Sequence of chain 1.A:
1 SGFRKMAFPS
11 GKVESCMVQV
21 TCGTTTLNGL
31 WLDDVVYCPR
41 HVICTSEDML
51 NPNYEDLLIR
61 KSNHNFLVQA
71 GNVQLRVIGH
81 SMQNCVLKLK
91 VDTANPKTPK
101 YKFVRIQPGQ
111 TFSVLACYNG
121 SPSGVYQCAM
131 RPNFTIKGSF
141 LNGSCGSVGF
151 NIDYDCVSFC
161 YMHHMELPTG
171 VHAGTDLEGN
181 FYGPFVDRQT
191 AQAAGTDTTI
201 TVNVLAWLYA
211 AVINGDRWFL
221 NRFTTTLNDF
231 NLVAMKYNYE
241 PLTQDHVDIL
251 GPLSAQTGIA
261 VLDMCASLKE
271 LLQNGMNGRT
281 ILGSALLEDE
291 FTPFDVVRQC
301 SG

Sequence of chain 1.B:
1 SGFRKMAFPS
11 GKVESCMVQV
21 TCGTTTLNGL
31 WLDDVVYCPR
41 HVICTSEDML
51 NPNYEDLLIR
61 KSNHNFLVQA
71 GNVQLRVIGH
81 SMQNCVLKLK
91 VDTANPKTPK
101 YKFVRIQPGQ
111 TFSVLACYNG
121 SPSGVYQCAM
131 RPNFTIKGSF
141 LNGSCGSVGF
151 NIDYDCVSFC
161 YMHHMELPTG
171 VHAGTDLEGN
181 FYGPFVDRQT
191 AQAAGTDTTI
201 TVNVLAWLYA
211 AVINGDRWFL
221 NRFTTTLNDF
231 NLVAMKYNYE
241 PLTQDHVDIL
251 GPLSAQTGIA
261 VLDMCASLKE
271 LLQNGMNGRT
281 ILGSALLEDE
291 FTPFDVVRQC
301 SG

This protein binds this small molecule.
Small molecule (SMILES): [H]/N=C/[C@H](C[C@@H]1CCNC1=O)NC(=O)[C@@H]1[C@@H]2[C@H](CN1C(=O)[C@@H](NC(=O)C(F)(F)F)C(C)(C)C)C2(C)C

Binding-site contacts:
Ligand atom C21 contacts residue MET165 of chain 1.B at 3.7 Å (hydrophobic).
Ligand atom C6 contacts residue ASN142 of chain 1.B at 3.5 Å.
Ligand atom F3 contacts residue GLU166 of chain 1.B at 3.5 Å.
Ligand atom N2 contacts residue PHE140 of chain 1.B at 3.3 Å (h-bond).
Ligand atom C3 contacts residue CYS145 of chain 1.B at 1.7 Å (hydrophobic).
Ligand atom O1 contacts residue HIS172 of chain 1.B at 3.5 Å.
Ligand atom O4 contacts residue ARG188 of chain 1.B at 3.6 Å.
Ligand atom C4 contacts residue CYS145 of chain 1.B at 3.3 Å (hydrophobic).
Ligand atom C21 contacts residue GLU166 of chain 1.B at 3.7 Å.
Ligand atom O4 contacts residue THR190 of chain 1.B at 3.5 Å (h-bond).
Ligand atom C1 contacts residue HIS164 of chain 1.B at 3.7 Å.
Ligand atom C2 contacts residue CYS145 of chain 1.B at 2.8 Å (hydrophobic).
Ligand atom N5 contacts residue SER144 of chain 1.B at 3.6 Å.
Ligand atom C19 contacts residue MET165 of chain 1.B at 3.6 Å (hydrophobic).
Ligand atom F2 contacts residue ARG188 of chain 1.B at 3.5 Å.
Ligand atom O1 contacts residue GLU166 of chain 1.B at 3.4 Å.
Ligand atom O4 contacts residue GLN189 of chain 1.B at 3.1 Å.
Ligand atom F3 contacts residue PRO168 of chain 1.B at 3.5 Å.
Ligand atom C8 contacts residue GLU166 of chain 1.B at 3.6 Å.
Ligand atom F2 contacts residue GLN192 of chain 1.B at 2.9 Å.
Ligand atom O1 contacts residue HIS163 of chain 1.B at 2.8 Å (h-bond).
Ligand atom O3 contacts residue GLU166 of chain 1.B at 3.0 Å (salt-bridge).
Ligand atom F2 contacts residue THR190 of chain 1.B at 3.0 Å.
Ligand atom O1 contacts residue PHE140 of chain 1.B at 3.6 Å.
Ligand atom O3 contacts residue MET165 of chain 1.B at 3.3 Å.
Ligand atom F1 contacts residue GLU166 of chain 1.B at 2.8 Å.
Ligand atom C9 contacts residue HIS164 of chain 1.B at 3.5 Å.
Ligand atom N2 contacts residue GLU166 of chain 1.B at 3.2 Å (salt-bridge).
Ligand atom N5 contacts residue GLY143 of chain 1.B at 3.6 Å.
Ligand atom F1 contacts residue LEU167 of chain 1.B at 3.4 Å.
Ligand atom N4 contacts residue GLU166 of chain 1.B at 2.9 Å (salt-bridge).
Ligand atom N1 contacts residue CYS145 of chain 1.B at 3.0 Å (h-bond).
Ligand atom F1 contacts residue MET165 of chain 1.B at 2.8 Å.
Ligand atom C23 contacts residue GLU166 of chain 1.B at 3.5 Å.
Ligand atom N1 contacts residue HIS164 of chain 1.B at 2.9 Å (h-bond).
Ligand atom C22 contacts residue GLU166 of chain 1.B at 3.4 Å.
Ligand atom N5 contacts residue CYS145 of chain 1.B at 2.6 Å (h-bond).
Ligand atom F2 contacts residue MET165 of chain 1.B at 2.9 Å.
Ligand atom C20 contacts residue HIS41 of chain 1.B at 3.5 Å.
Ligand atom C22 contacts residue MET165 of chain 1.B at 3.3 Å (hydrophobic).